Sequence of chain 1.B:
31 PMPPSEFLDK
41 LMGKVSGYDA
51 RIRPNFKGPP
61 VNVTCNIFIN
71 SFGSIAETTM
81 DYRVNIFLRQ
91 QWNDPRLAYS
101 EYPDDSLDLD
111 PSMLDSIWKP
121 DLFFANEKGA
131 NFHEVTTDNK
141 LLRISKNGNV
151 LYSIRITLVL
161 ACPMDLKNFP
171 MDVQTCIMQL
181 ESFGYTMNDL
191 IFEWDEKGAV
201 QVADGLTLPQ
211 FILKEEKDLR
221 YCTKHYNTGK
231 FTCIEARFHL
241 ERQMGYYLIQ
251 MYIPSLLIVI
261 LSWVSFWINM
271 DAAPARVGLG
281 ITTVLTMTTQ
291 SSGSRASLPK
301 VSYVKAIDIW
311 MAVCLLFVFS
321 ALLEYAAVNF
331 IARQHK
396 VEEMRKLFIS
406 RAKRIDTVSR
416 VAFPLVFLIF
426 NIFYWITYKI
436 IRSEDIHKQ

Sequence of chain 1.E:
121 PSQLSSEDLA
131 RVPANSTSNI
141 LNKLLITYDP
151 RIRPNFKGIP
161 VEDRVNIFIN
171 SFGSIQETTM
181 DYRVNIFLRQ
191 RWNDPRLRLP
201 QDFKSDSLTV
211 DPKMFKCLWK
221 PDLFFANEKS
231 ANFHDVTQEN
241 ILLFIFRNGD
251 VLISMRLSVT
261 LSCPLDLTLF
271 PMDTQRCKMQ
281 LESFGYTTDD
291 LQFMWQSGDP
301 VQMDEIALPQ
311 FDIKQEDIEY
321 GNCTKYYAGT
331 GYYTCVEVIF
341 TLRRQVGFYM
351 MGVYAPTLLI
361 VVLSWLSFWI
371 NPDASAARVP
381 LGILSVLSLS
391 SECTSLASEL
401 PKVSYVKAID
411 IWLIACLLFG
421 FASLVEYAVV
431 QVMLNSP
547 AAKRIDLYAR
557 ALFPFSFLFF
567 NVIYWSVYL

Binding-site contacts:
Ligand atom O contacts residue PHE87 of chain 1.B at 4.0 Å.
Ligand atom C contacts residue SER153 of chain 1.B at 4.0 Å.
Ligand atom O contacts residue THR330 of chain 1.E at 3.7 Å.
Ligand atom O contacts residue ARG89 of chain 1.B at 3.2 Å (salt-bridge).
Ligand atom C contacts residue PHE87 of chain 1.B at 4.0 Å (hydrophobic).
Ligand atom CA contacts residue TYR327 of chain 1.E at 4.0 Å (hydrophobic).
Ligand atom OXT contacts residue SER153 of chain 1.B at 2.9 Å (h-bond).
Ligand atom N contacts residue PHE284 of chain 1.E at 2.5 Å (h-bond).
Ligand atom CA contacts residue PHE87 of chain 1.B at 3.8 Å (hydrophobic).
Ligand atom CA contacts residue TYR333 of chain 1.E at 3.9 Å (hydrophobic).
Ligand atom C contacts residue THR330 of chain 1.E at 4.4 Å.
Ligand atom N contacts residue LEU141 of chain 1.B at 4.4 Å.
Ligand atom OXT contacts residue PHE284 of chain 1.E at 4.1 Å.
Ligand atom O contacts residue TYR327 of chain 1.E at 4.4 Å.
Ligand atom N contacts residue SER283 of chain 1.E at 4.3 Å.
Ligand atom CA contacts residue PHE284 of chain 1.E at 3.9 Å (hydrophobic).
Ligand atom C contacts residue ARG89 of chain 1.B at 4.3 Å.
Ligand atom OXT contacts residue LEU141 of chain 1.B at 3.9 Å.
Ligand atom C contacts residue PHE284 of chain 1.E at 4.5 Å (hydrophobic).
Ligand atom N contacts residue TYR333 of chain 1.E at 3.8 Å.
Ligand atom C contacts residue TYR333 of chain 1.E at 4.4 Å (hydrophobic).
Ligand atom O contacts residue SER153 of chain 1.B at 4.5 Å.

A protein and the small-molecule ligand that binds it are described below.
Small molecule (SMILES): NCC(=O)O